Sequence of chain 1.F:
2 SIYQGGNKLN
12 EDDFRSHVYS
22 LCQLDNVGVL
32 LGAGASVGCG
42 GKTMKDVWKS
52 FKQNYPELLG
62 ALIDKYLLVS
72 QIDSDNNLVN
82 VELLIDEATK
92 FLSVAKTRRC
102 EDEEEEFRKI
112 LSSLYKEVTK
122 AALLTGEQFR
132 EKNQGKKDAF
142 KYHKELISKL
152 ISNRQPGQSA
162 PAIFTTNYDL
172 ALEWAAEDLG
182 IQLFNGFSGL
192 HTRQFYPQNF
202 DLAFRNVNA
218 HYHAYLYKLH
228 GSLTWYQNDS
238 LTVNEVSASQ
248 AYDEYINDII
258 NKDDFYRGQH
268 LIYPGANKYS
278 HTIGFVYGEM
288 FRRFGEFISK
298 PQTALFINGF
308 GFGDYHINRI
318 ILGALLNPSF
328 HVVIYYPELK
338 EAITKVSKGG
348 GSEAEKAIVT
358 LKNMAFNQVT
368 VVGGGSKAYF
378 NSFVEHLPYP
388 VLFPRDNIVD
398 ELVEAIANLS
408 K

Binding-site contacts:
Ligand atom O3D contacts residue THR167 of chain 1.F at 3.3 Å (h-bond).
Ligand atom O4' contacts residue GLY35 of chain 1.F at 4.0 Å.
Ligand atom C2 contacts residue TYR376 of chain 1.F at 3.9 Å (hydrophobic).
Ligand atom O1D contacts residue ASP311 of chain 1.F at 3.3 Å (salt-bridge).
Ligand atom O2B contacts residue PHE307 of chain 1.F at 3.8 Å.
Ligand atom C5D contacts residue GLU83 of chain 1.F at 3.4 Å.
Ligand atom C5 contacts residue GLY35 of chain 1.F at 4.0 Å.
Ligand atom C4' contacts residue GLY306 of chain 1.F at 4.1 Å.
Ligand atom C2D contacts residue HIS227 of chain 1.F at 3.6 Å.
Ligand atom O5' contacts residue GLY308 of chain 1.F at 4.0 Å.
Ligand atom N1 contacts residue PHE377 of chain 1.F at 3.7 Å.
Ligand atom C2 contacts residue PHE377 of chain 1.F at 4.0 Å (hydrophobic).
Ligand atom O1D contacts residue GLU83 of chain 1.F at 3.2 Å (salt-bridge).
Ligand atom O4D contacts residue GLU83 of chain 1.F at 2.5 Å (salt-bridge).
Ligand atom O2A contacts residue THR44 of chain 1.F at 3.8 Å.
Ligand atom N1 contacts residue GLY35 of chain 1.F at 3.8 Å.
Ligand atom O1D contacts residue GLY310 of chain 1.F at 3.1 Å (h-bond).
Ligand atom O3' contacts residue TYR333 of chain 1.F at 4.2 Å.
Ligand atom C5 contacts residue TYR376 of chain 1.F at 4.1 Å (hydrophobic).
Ligand atom N6 contacts residue TYR376 of chain 1.F at 3.7 Å.
Ligand atom O2D contacts residue HIS227 of chain 1.F at 3.6 Å.
Ligand atom N1 contacts residue TYR376 of chain 1.F at 3.7 Å.
Ligand atom N9 contacts residue GLY35 of chain 1.F at 4.2 Å.
Ligand atom O2B contacts residue GLY308 of chain 1.F at 3.6 Å (h-bond).
Ligand atom C1D contacts residue ASP311 of chain 1.F at 4.0 Å.
Ligand atom C4D contacts residue GLU83 of chain 1.F at 3.5 Å.
Ligand atom C2 contacts residue ASN305 of chain 1.F at 4.2 Å.
Ligand atom C2D contacts residue ASP311 of chain 1.F at 4.0 Å.
Ligand atom C4 contacts residue GLY35 of chain 1.F at 3.9 Å.
Ligand atom N6 contacts residue GLY35 of chain 1.F at 4.0 Å.
Ligand atom O4' contacts residue GLY306 of chain 1.F at 4.0 Å.
Ligand atom O3A contacts residue ALA34 of chain 1.F at 3.9 Å.
Ligand atom C1D contacts residue GLU83 of chain 1.F at 2.9 Å.
Ligand atom C6 contacts residue GLY35 of chain 1.F at 3.7 Å.
Ligand atom O2' contacts residue PRO334 of chain 1.F at 3.8 Å.
Ligand atom O2D contacts residue ASP311 of chain 1.F at 3.4 Å (salt-bridge).
Ligand atom O2D contacts residue PHE307 of chain 1.F at 4.0 Å.
Ligand atom C6 contacts residue TYR376 of chain 1.F at 3.9 Å (hydrophobic).
Ligand atom O2B contacts residue GLY306 of chain 1.F at 3.5 Å (h-bond).
Ligand atom N3 contacts residue GLY35 of chain 1.F at 4.2 Å.

This small molecule binds to this protein.
Small molecule (SMILES): Nc1ncnc2c1ncn2[C@@H]1O[C@H](COP(=O)(O)OP(=O)(O)OC[C@H]2O[C@H](O)[C@H](O)[C@@H]2O)[C@@H](O)[C@H]1O